This small molecule binds to this protein.
Small molecule (SMILES): CC(=O)N[C@@H]1[C@@H](O)[C@H](O)[C@@H](CO)O[C@H]1O

Binding-site contacts:
Ligand atom C8 contacts residue NAG1 of chain 1.UA at 3.2 Å.
Ligand atom C7 contacts residue ASN387 of chain 1.C at 3.3 Å.
Ligand atom C8 contacts residue ASN364 of chain 1.C at 3.8 Å.
Ligand atom C8 contacts residue SER389 of chain 1.C at 3.6 Å.
Ligand atom C4 contacts residue ASN387 of chain 1.C at 4.2 Å.
Ligand atom C5 contacts residue ASN387 of chain 1.C at 3.7 Å.
Ligand atom N2 contacts residue ASN387 of chain 1.C at 2.9 Å (h-bond).
Ligand atom C7 contacts residue NAG1 of chain 1.UA at 3.5 Å.
Ligand atom O7 contacts residue NAG1 of chain 1.UA at 3.0 Å (h-bond).
Ligand atom C5 contacts residue SER389 of chain 1.C at 3.1 Å.
Ligand atom C3 contacts residue SER389 of chain 1.C at 4.4 Å.
Ligand atom C6 contacts residue SER389 of chain 1.C at 3.8 Å.
Ligand atom C1 contacts residue ASN387 of chain 1.C at 1.4 Å.
Ligand atom O5 contacts residue ASN387 of chain 1.C at 2.4 Å (h-bond).
Ligand atom C3 contacts residue ASN387 of chain 1.C at 3.8 Å.
Ligand atom C2 contacts residue ASN387 of chain 1.C at 2.5 Å.
Ligand atom C1 contacts residue SER389 of chain 1.C at 3.2 Å.
Ligand atom C4 contacts residue SER389 of chain 1.C at 4.3 Å.
Ligand atom C2 contacts residue SER389 of chain 1.C at 4.4 Å.
Ligand atom C8 contacts residue ASN387 of chain 1.C at 3.6 Å.
Ligand atom O5 contacts residue PRO417 of chain 1.C at 4.3 Å.
Ligand atom O5 contacts residue SER389 of chain 1.C at 3.1 Å (h-bond).
Ligand atom O6 contacts residue SER389 of chain 1.C at 3.7 Å.
Ligand atom O7 contacts residue ASN387 of chain 1.C at 3.9 Å.

Sequence of chain 1.C:
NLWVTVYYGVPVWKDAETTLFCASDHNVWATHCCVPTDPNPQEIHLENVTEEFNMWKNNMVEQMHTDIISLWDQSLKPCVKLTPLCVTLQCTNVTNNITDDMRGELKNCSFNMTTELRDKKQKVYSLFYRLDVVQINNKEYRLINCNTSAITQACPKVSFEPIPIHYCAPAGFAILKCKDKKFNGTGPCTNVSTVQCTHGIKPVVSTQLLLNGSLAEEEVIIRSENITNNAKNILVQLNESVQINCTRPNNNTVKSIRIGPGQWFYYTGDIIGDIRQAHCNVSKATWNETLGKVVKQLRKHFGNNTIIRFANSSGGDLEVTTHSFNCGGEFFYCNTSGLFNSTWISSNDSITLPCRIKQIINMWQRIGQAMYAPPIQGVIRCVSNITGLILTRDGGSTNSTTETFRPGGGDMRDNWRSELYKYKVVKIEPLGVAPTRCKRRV